A protein and the small-molecule ligand that binds it are described below.
Small molecule (SMILES): O=P(O)(O)OC[C@H]1O[C@H](O)[C@H](O)[C@@H]1O

Sequence of chain 1.B:
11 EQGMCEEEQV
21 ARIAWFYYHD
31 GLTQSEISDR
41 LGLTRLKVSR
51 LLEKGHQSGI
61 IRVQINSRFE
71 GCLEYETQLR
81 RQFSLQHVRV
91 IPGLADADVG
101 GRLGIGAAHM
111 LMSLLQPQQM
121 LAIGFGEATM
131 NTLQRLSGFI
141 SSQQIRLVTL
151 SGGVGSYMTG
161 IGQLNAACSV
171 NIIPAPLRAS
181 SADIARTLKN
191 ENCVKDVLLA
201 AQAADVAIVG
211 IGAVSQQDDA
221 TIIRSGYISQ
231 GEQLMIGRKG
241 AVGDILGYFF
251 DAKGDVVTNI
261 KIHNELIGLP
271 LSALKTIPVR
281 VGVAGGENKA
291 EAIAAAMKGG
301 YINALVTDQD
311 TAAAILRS

Binding-site contacts:
Ligand atom O3 contacts residue ASP244 of chain 1.B at 3.4 Å (salt-bridge).
Ligand atom C3 contacts residue ASP244 of chain 1.B at 3.5 Å.
Ligand atom C3 contacts residue GLY212 of chain 1.B at 3.9 Å.
Ligand atom O2X contacts residue THR221 of chain 1.B at 2.7 Å (h-bond).
Ligand atom O1X contacts residue LYS289 of chain 1.B at 3.1 Å (salt-bridge).
Ligand atom O1 contacts residue GLY210 of chain 1.B at 2.6 Å (h-bond).
Ligand atom O2 contacts residue LEU246 of chain 1.B at 2.8 Å (h-bond).
Ligand atom C2 contacts residue ASP244 of chain 1.B at 3.2 Å.
Ligand atom O2X contacts residue GLU127 of chain 1.B at 2.8 Å (salt-bridge).
Ligand atom C5 contacts residue THR221 of chain 1.B at 3.6 Å.
Ligand atom O3 contacts residue ILE222 of chain 1.B at 3.2 Å.
Ligand atom O5 contacts residue GLY126 of chain 1.B at 3.9 Å.
Ligand atom O2 contacts residue ILE245 of chain 1.B at 3.8 Å.
Ligand atom C4 contacts residue THR221 of chain 1.B at 4.1 Å.
Ligand atom C3 contacts residue ILE222 of chain 1.B at 4.0 Å (hydrophobic).
Ligand atom C1 contacts residue ILE211 of chain 1.B at 3.4 Å (hydrophobic).
Ligand atom C2 contacts residue GLY212 of chain 1.B at 3.7 Å.
Ligand atom O2 contacts residue GLY247 of chain 1.B at 3.8 Å.
Ligand atom O2 contacts residue ASP244 of chain 1.B at 3.4 Å (salt-bridge).
Ligand atom P' contacts residue GLU127 of chain 1.B at 4.0 Å.
Ligand atom O1 contacts residue ILE245 of chain 1.B at 3.8 Å.
Ligand atom O4 contacts residue GLY210 of chain 1.B at 3.9 Å.
Ligand atom C1 contacts residue GLY212 of chain 1.B at 3.9 Å.
Ligand atom O2 contacts residue PHE125 of chain 1.B at 3.8 Å.
Ligand atom O3X contacts residue ALA128 of chain 1.B at 3.0 Å.
Ligand atom O3X contacts residue LYS289 of chain 1.B at 3.7 Å.
Ligand atom O1X contacts residue THR221 of chain 1.B at 3.1 Å (h-bond).
Ligand atom C5 contacts residue GLY212 of chain 1.B at 4.0 Å.
Ligand atom P' contacts residue LYS289 of chain 1.B at 4.0 Å.
Ligand atom O1 contacts residue LEU246 of chain 1.B at 3.5 Å (h-bond).
Ligand atom O1 contacts residue ILE211 of chain 1.B at 3.7 Å.
Ligand atom C2 contacts residue LEU246 of chain 1.B at 3.8 Å (hydrophobic).
Ligand atom C5 contacts residue ILE211 of chain 1.B at 4.0 Å (hydrophobic).
Ligand atom O3 contacts residue PHE125 of chain 1.B at 3.8 Å.
Ligand atom P' contacts residue THR221 of chain 1.B at 3.3 Å.
Ligand atom O2X contacts residue ALA128 of chain 1.B at 3.9 Å.
Ligand atom O2X contacts residue GLY126 of chain 1.B at 3.5 Å.
Ligand atom C1 contacts residue GLY210 of chain 1.B at 3.1 Å.
Ligand atom O4 contacts residue PHE125 of chain 1.B at 3.5 Å (h-bond).
Ligand atom O5 contacts residue THR221 of chain 1.B at 3.7 Å.